This small molecule binds to this protein.
Small molecule (SMILES): CC(=O)N[C@@H]1[C@@H](O)[C@H](O)[C@@H](CO)O[C@H]1O

Sequence of chain 1.A:
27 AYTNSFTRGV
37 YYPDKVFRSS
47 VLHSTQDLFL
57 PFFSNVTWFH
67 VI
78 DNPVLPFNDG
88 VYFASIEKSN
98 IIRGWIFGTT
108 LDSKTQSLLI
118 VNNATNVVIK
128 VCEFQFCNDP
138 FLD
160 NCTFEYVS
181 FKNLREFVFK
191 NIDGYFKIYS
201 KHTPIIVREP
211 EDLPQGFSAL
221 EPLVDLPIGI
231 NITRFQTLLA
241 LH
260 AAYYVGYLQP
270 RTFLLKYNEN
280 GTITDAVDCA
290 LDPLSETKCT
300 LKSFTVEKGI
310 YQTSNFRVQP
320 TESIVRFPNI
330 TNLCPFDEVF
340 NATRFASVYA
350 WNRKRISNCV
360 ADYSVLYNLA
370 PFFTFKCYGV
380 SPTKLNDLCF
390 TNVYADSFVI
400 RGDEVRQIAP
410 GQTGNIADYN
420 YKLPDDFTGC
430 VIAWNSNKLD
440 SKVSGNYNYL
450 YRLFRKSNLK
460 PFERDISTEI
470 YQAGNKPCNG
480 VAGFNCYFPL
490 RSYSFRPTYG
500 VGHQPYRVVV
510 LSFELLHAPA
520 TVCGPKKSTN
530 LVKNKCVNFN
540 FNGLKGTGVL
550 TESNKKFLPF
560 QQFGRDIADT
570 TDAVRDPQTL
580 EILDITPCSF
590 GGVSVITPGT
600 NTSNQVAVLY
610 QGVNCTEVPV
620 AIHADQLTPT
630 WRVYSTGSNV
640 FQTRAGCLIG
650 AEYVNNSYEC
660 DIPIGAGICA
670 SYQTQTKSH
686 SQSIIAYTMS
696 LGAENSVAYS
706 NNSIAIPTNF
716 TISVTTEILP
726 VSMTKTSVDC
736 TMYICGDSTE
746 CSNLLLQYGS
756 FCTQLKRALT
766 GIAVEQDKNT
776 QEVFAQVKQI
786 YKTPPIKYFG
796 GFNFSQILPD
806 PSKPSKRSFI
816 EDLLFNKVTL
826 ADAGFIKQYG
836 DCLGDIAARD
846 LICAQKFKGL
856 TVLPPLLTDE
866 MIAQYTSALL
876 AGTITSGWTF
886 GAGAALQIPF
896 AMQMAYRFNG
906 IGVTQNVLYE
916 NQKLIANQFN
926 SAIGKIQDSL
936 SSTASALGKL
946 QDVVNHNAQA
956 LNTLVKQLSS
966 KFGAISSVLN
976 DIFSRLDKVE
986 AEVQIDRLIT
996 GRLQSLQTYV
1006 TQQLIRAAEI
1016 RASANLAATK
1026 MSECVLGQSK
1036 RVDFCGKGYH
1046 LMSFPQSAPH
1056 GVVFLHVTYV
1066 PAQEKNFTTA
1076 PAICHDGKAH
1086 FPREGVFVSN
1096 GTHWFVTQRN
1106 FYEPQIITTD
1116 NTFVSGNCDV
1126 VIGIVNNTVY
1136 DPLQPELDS

Binding-site contacts:
Ligand atom N2 contacts residue ASN1131 of chain 1.A at 2.9 Å (h-bond).
Ligand atom C8 contacts residue ASN1131 of chain 1.A at 4.0 Å.
Ligand atom C3 contacts residue ASN1131 of chain 1.A at 3.8 Å.
Ligand atom C7 contacts residue ASN1131 of chain 1.A at 3.2 Å.
Ligand atom C5 contacts residue ASN1131 of chain 1.A at 3.7 Å.
Ligand atom C8 contacts residue ILE1129 of chain 1.A at 4.4 Å (hydrophobic).
Ligand atom O7 contacts residue ASN1131 of chain 1.A at 3.1 Å (h-bond).
Ligand atom C1 contacts residue ASN1131 of chain 1.A at 1.4 Å.
Ligand atom C2 contacts residue ASN1131 of chain 1.A at 2.5 Å.
Ligand atom C4 contacts residue ASN1131 of chain 1.A at 4.2 Å.
Ligand atom O5 contacts residue ASN1131 of chain 1.A at 2.4 Å (h-bond).